A protein and the small-molecule ligand that binds it are described below.
Small molecule (SMILES): CNC(=O)Cc1ccccc1NC(=O)c1nc(C2CC2)ccc1Nc1cncnc1

Binding-site contacts:
Ligand atom N2 contacts residue PHE283 of chain 1.B at 3.7 Å.
Ligand atom C20 contacts residue LEU229 of chain 1.B at 3.5 Å (hydrophobic).
Ligand atom N17 contacts residue THR239 of chain 1.B at 3.2 Å (h-bond).
Ligand atom C11 contacts residue MET267 of chain 1.B at 3.5 Å (hydrophobic).
Ligand atom C30 contacts residue GLY279 of chain 1.B at 3.5 Å.
Ligand atom C24 contacts residue VAL232 of chain 1.B at 3.9 Å (hydrophobic).
Ligand atom C7 contacts residue LEU229 of chain 1.B at 3.7 Å (hydrophobic).
Ligand atom C22 contacts residue SER231 of chain 1.B at 3.9 Å.
Ligand atom C9 contacts residue LEU189 of chain 1.B at 3.6 Å (hydrophobic).
Ligand atom C1 contacts residue PHE283 of chain 1.B at 3.6 Å (hydrophobic).
Ligand atom C13 contacts residue PHE283 of chain 1.B at 3.3 Å (hydrophobic).
Ligand atom C13 contacts residue MET267 of chain 1.B at 3.3 Å (hydrophobic).
Ligand atom C26 contacts residue TYR247 of chain 1.B at 3.6 Å (hydrophobic).
Ligand atom N16 contacts residue SER231 of chain 1.B at 3.3 Å.
Ligand atom C14 contacts residue PHE283 of chain 1.B at 3.2 Å (hydrophobic).
Ligand atom C20 contacts residue TYR78 of chain 1.B at 3.9 Å (hydrophobic).
Ligand atom C19 contacts residue VAL232 of chain 1.B at 3.9 Å (hydrophobic).
Ligand atom C9 contacts residue LEU229 of chain 1.B at 3.7 Å (hydrophobic).
Ligand atom C24 contacts residue GLN280 of chain 1.B at 3.4 Å.
Ligand atom C26 contacts residue GLN280 of chain 1.B at 3.5 Å.
Ligand atom C6 contacts residue LEU229 of chain 1.B at 3.5 Å (hydrophobic).
Ligand atom C29 contacts residue MET267 of chain 1.B at 3.5 Å (hydrophobic).
Ligand atom C11 contacts residue PHE283 of chain 1.B at 3.4 Å (hydrophobic).
Ligand atom O15 contacts residue GLN280 of chain 1.B at 3.1 Å (h-bond).
Ligand atom N5 contacts residue PHE283 of chain 1.B at 3.4 Å.
Ligand atom N17 contacts residue ALA243 of chain 1.B at 3.8 Å.
Ligand atom C27 contacts residue MET267 of chain 1.B at 3.2 Å (hydrophobic).
Ligand atom N16 contacts residue THR242 of chain 1.B at 3.6 Å.
Ligand atom C4 contacts residue PHE283 of chain 1.B at 4.0 Å (hydrophobic).
Ligand atom O15 contacts residue PHE283 of chain 1.B at 3.9 Å.
Ligand atom C3 contacts residue PHE283 of chain 1.B at 3.8 Å (hydrophobic).
Ligand atom C29 contacts residue GLY279 of chain 1.B at 3.6 Å.
Ligand atom C29 contacts residue TYR247 of chain 1.B at 3.2 Å (hydrophobic).
Ligand atom C22 contacts residue THR239 of chain 1.B at 3.2 Å.
Ligand atom C22 contacts residue ALA243 of chain 1.B at 3.5 Å (hydrophobic).
Ligand atom C22 contacts residue THR242 of chain 1.B at 3.8 Å.
Ligand atom C18 contacts residue TYR78 of chain 1.B at 4.0 Å (hydrophobic).
Ligand atom C29 contacts residue GLN280 of chain 1.B at 3.9 Å.
Ligand atom C30 contacts residue MET267 of chain 1.B at 3.3 Å (hydrophobic).
Ligand atom C26 contacts residue MET267 of chain 1.B at 3.6 Å (hydrophobic).

Sequence of chain 1.B:
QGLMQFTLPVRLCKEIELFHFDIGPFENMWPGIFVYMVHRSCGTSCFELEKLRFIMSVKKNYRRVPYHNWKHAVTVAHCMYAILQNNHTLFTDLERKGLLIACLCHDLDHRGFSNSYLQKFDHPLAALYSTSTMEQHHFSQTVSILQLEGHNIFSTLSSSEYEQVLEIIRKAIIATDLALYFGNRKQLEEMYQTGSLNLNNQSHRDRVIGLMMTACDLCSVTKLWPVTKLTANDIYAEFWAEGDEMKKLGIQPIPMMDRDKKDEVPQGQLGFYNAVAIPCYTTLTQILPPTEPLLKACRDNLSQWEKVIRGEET